Sequence of chain 1.C:
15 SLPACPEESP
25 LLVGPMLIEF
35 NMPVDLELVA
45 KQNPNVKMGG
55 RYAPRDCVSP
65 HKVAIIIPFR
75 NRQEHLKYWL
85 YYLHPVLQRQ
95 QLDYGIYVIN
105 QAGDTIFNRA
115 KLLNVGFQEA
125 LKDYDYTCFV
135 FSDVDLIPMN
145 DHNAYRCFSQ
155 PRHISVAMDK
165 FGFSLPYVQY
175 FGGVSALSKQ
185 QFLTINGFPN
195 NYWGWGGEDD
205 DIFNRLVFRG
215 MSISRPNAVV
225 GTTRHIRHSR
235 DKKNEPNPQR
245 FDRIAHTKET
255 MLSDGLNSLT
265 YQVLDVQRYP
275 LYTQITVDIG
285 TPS

A protein and the small-molecule ligand that binds it are described below.
Small molecule (SMILES): CC(=O)N[C@H]1[C@H](O[C@H]2[C@@H](O)[C@@H](CO)OC[C@@H]2O)O[C@H](CO)[C@@H](O)[C@@H]1O

Binding-site contacts:
Ligand atom O2 contacts residue TYR171 of chain 1.C at 3.6 Å.
Ligand atom C3 contacts residue TYR171 of chain 1.C at 3.8 Å (hydrophobic).
Ligand atom C6 contacts residue TYR174 of chain 1.C at 3.9 Å (hydrophobic).
Ligand atom C4 contacts residue ASP203 of chain 1.C at 3.5 Å.
Ligand atom O3 contacts residue GOL1 of chain 1.GA at 3.6 Å.
Ligand atom O7 contacts residue GLY201 of chain 1.C at 3.9 Å.
Ligand atom O7 contacts residue ARG244 of chain 1.C at 2.8 Å (salt-bridge).
Ligand atom C7 contacts residue ARG244 of chain 1.C at 3.7 Å.
Ligand atom C5 contacts residue TYR174 of chain 1.C at 3.9 Å (hydrophobic).
Ligand atom C3 contacts residue 2NA1 of chain 1.FA at 3.7 Å.
Ligand atom O4 contacts residue ASP203 of chain 1.C at 2.6 Å (salt-bridge).
Ligand atom C6 contacts residue PHE165 of chain 1.C at 3.4 Å (hydrophobic).
Ligand atom N2 contacts residue ASP204 of chain 1.C at 2.6 Å (salt-bridge).
Ligand atom C2 contacts residue 2NA1 of chain 1.FA at 2.4 Å.
Ligand atom C7 contacts residue ASP204 of chain 1.C at 3.4 Å.
Ligand atom O3 contacts residue GLY201 of chain 1.C at 2.9 Å (h-bond).
Ligand atom C3 contacts residue ASP204 of chain 1.C at 3.6 Å.
Ligand atom O4 contacts residue GOL1 of chain 1.GA at 3.6 Å.
Ligand atom C3 contacts residue TYR171 of chain 1.C at 3.9 Å (hydrophobic).
Ligand atom C1 contacts residue 2NA1 of chain 1.FA at 1.4 Å.
Ligand atom O6 contacts residue PHE165 of chain 1.C at 3.8 Å.
Ligand atom O3 contacts residue ASP203 of chain 1.C at 2.7 Å (salt-bridge).
Ligand atom C7 contacts residue GLY201 of chain 1.C at 3.5 Å.
Ligand atom C4 contacts residue TRP199 of chain 1.C at 3.9 Å (hydrophobic).
Ligand atom C5 contacts residue 2NA1 of chain 1.FA at 3.7 Å.
Ligand atom O2 contacts residue 2NA1 of chain 1.FA at 2.9 Å (h-bond).
Ligand atom C8 contacts residue ASP204 of chain 1.C at 3.2 Å.
Ligand atom C2 contacts residue TRP199 of chain 1.C at 3.8 Å (hydrophobic).
Ligand atom C8 contacts residue PHE245 of chain 1.C at 3.7 Å (hydrophobic).
Ligand atom C1 contacts residue TYR171 of chain 1.C at 3.6 Å (hydrophobic).
Ligand atom C2 contacts residue ASP204 of chain 1.C at 3.6 Å.
Ligand atom O4 contacts residue TYR174 of chain 1.C at 3.3 Å.
Ligand atom C8 contacts residue GLY201 of chain 1.C at 3.6 Å.
Ligand atom O3 contacts residue ASP204 of chain 1.C at 3.8 Å.
Ligand atom C3 contacts residue ASP203 of chain 1.C at 3.4 Å.
Ligand atom O3 contacts residue GLY200 of chain 1.C at 3.6 Å.
Ligand atom O7 contacts residue TRP199 of chain 1.C at 3.8 Å.
Ligand atom O5 contacts residue 2NA1 of chain 1.FA at 2.3 Å (h-bond).
Ligand atom O6 contacts residue TRP199 of chain 1.C at 3.5 Å.
Ligand atom N2 contacts residue GLY201 of chain 1.C at 3.6 Å (h-bond).